Sequence of chain 1.B:
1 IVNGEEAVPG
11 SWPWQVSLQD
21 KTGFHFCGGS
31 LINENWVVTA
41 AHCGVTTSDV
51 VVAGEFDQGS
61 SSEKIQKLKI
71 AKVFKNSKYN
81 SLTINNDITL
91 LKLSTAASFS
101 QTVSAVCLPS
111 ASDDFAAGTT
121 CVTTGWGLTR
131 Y

Binding-site contacts:
Ligand atom N contacts residue SER47 of chain 1.C at 3.3 Å (h-bond).
Ligand atom O contacts residue SER69 of chain 1.C at 3.2 Å.
Ligand atom CE2 contacts residue GLY68 of chain 1.C at 3.6 Å.
Ligand atom N contacts residue SER66 of chain 1.C at 3.0 Å (h-bond).
Ligand atom CA contacts residue SER66 of chain 1.C at 3.6 Å.
Ligand atom C contacts residue SER70 of chain 1.C at 3.6 Å.
Ligand atom O contacts residue GLY68 of chain 1.C at 2.7 Å (h-bond).
Ligand atom N contacts residue TRP24 of chain 1.C at 3.6 Å.
Ligand atom C contacts residue GLY68 of chain 1.C at 3.1 Å.
Ligand atom O contacts residue SER47 of chain 1.C at 2.3 Å (h-bond).
Ligand atom OG1 contacts residue SER70 of chain 1.C at 3.1 Å (h-bond).
Ligand atom C contacts residue SER47 of chain 1.C at 1.6 Å.
Ligand atom CD contacts residue TRP24 of chain 1.C at 3.6 Å (hydrophobic).
Ligand atom CD2 contacts residue TRP67 of chain 1.C at 3.5 Å (hydrophobic).
Ligand atom O contacts residue MET44 of chain 1.C at 3.5 Å.
Ligand atom CA contacts residue GLY68 of chain 1.C at 3.3 Å.
Ligand atom CB contacts residue TRP24 of chain 1.C at 3.5 Å (hydrophobic).
Ligand atom CG2 contacts residue SER70 of chain 1.C at 3.1 Å.
Ligand atom CA contacts residue TRP24 of chain 1.C at 3.4 Å (hydrophobic).
Ligand atom O contacts residue SER70 of chain 1.C at 3.4 Å.
Ligand atom O contacts residue SER70 of chain 1.C at 2.6 Å (h-bond).
Ligand atom OH contacts residue SER69 of chain 1.C at 2.9 Å (h-bond).
Ligand atom C contacts residue SER70 of chain 1.C at 3.6 Å.
Ligand atom CZ contacts residue GLY68 of chain 1.C at 3.5 Å.
Ligand atom CB contacts residue SER47 of chain 1.C at 3.0 Å.
Ligand atom CZ contacts residue SER42 of chain 1.C at 3.6 Å.
Ligand atom C contacts residue GLY68 of chain 1.C at 3.5 Å.
Ligand atom OH contacts residue GLY68 of chain 1.C at 3.3 Å.
Ligand atom CB contacts residue SER70 of chain 1.C at 3.5 Å.
Ligand atom CE2 contacts residue TRP67 of chain 1.C at 3.5 Å (hydrophobic).
Ligand atom CB contacts residue SER66 of chain 1.C at 3.4 Å.
Ligand atom O contacts residue GLY45 of chain 1.C at 3.0 Å (h-bond).
Ligand atom CE1 contacts residue SER69 of chain 1.C at 3.1 Å.
Ligand atom CE2 contacts residue SER42 of chain 1.C at 3.5 Å.
Ligand atom CG2 contacts residue HIS42 of chain 1.B at 3.3 Å.
Ligand atom CA contacts residue GLY68 of chain 1.C at 3.2 Å.
Ligand atom CZ contacts residue SER69 of chain 1.C at 3.5 Å.
Ligand atom CA contacts residue SER47 of chain 1.C at 2.6 Å.
Ligand atom O contacts residue TRP67 of chain 1.C at 3.4 Å.
Ligand atom N contacts residue GLY68 of chain 1.C at 2.4 Å (h-bond).

This small molecule binds to this protein.
Small molecule (SMILES): CC(C)[C@H](NC(=O)/C=N/C(=O)[C@@H]1CCCN1C(=O)[C@@H](N)[C@@H](C)O)C(=O)N[C@H](C=O)Cc1ccc(O)cc1

Sequence of chain 1.C:
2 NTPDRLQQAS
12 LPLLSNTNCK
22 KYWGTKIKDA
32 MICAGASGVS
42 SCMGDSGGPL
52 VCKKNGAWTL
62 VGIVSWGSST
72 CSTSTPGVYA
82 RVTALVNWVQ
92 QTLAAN